The protein below binds the small molecule below.
Small molecule (SMILES): C=CC[C@@H]1/C=C(\C)C[C@H](C)C[C@H](OC)[C@H]2O[C@@](O)(C(=O)C(=O)N3CCCC[C@H]3C(=O)O[C@H](/C(C)=C/[C@@H]3CC[C@@H](O)[C@H](OC)C3)[C@H](C)[C@@H](O)CC1=O)[C@H](C)C[C@@H]2OC

Binding-site contacts:
Ligand atom C3 contacts residue TRP67 of chain 1.A at 3.5 Å (hydrophobic).
Ligand atom C44 contacts residue ARG50 of chain 1.A at 3.6 Å.
Ligand atom C36 contacts residue ARG50 of chain 1.A at 3.6 Å.
Ligand atom O4 contacts residue TYR34 of chain 1.A at 3.3 Å.
Ligand atom C4 contacts residue PHE54 of chain 1.A at 3.6 Å (hydrophobic).
Ligand atom C14 contacts residue ASP45 of chain 1.A at 3.7 Å.
Ligand atom C45 contacts residue ALA89 of chain 1.A at 3.3 Å (hydrophobic).
Ligand atom C5 contacts residue TRP67 of chain 1.A at 3.9 Å (hydrophobic).
Ligand atom C2 contacts residue TYR90 of chain 1.A at 3.5 Å (hydrophobic).
Ligand atom C5 contacts residue TYR34 of chain 1.A at 3.6 Å (hydrophobic).
Ligand atom C45 contacts residue TYR90 of chain 1.A at 3.8 Å (hydrophobic).
Ligand atom N7 contacts residue TYR90 of chain 1.A at 3.8 Å.
Ligand atom O5 contacts residue ASP45 of chain 1.A at 3.3 Å (salt-bridge).
Ligand atom O2 contacts residue ILE64 of chain 1.A at 2.9 Å (h-bond).
Ligand atom C11 contacts residue TYR90 of chain 1.A at 3.6 Å (hydrophobic).
Ligand atom C4 contacts residue VAL63 of chain 1.A at 3.9 Å (hydrophobic).
Ligand atom O3 contacts residue PHE107 of chain 1.A at 3.6 Å.
Ligand atom O3 contacts residue TYR90 of chain 1.A at 2.6 Å (h-bond).
Ligand atom C42 contacts residue TYR90 of chain 1.A at 3.4 Å (hydrophobic).
Ligand atom O4 contacts residue ASP45 of chain 1.A at 3.4 Å (salt-bridge).
Ligand atom C5 contacts residue PHE54 of chain 1.A at 3.9 Å (hydrophobic).
Ligand atom O2 contacts residue VAL63 of chain 1.A at 3.1 Å.
Ligand atom C36 contacts residue PHE54 of chain 1.A at 3.8 Å (hydrophobic).
Ligand atom C41 contacts residue PHE54 of chain 1.A at 3.7 Å (hydrophobic).
Ligand atom C35 contacts residue TYR90 of chain 1.A at 3.6 Å (hydrophobic).
Ligand atom C24 contacts residue GLN62 of chain 1.A at 3.9 Å.
Ligand atom C4 contacts residue TRP67 of chain 1.A at 3.7 Å (hydrophobic).
Ligand atom C8 contacts residue TYR90 of chain 1.A at 3.4 Å (hydrophobic).
Ligand atom C9 contacts residue ASP45 of chain 1.A at 3.8 Å.
Ligand atom O1 contacts residue TYR90 of chain 1.A at 3.5 Å (h-bond).
Ligand atom C43 contacts residue PHE95 of chain 1.A at 3.7 Å (hydrophobic).
Ligand atom C1 contacts residue TYR90 of chain 1.A at 3.4 Å (hydrophobic).
Ligand atom O10 contacts residue GLN62 of chain 1.A at 2.7 Å (h-bond).
Ligand atom O4 contacts residue PHE44 of chain 1.A at 3.4 Å.
Ligand atom O6 contacts residue ASP45 of chain 1.A at 2.8 Å (salt-bridge).
Ligand atom C6 contacts residue TYR34 of chain 1.A at 3.6 Å (hydrophobic).
Ligand atom C27 contacts residue TYR90 of chain 1.A at 3.7 Å (hydrophobic).
Ligand atom C10 contacts residue ASP45 of chain 1.A at 3.5 Å.
Ligand atom O5 contacts residue TYR34 of chain 1.A at 3.6 Å.
Ligand atom O4 contacts residue PHE107 of chain 1.A at 3.6 Å.

Sequence of chain 1.A:
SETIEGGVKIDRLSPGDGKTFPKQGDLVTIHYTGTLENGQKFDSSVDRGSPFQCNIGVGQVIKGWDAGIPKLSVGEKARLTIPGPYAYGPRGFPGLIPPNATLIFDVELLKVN